This small molecule binds to this protein.
Small molecule (SMILES): Nc1ncnc2c1ncn2[C@H]1C[C@H](O)[C@@H](COP(=O)(O)O)O1

Sequence of chain 1.A:
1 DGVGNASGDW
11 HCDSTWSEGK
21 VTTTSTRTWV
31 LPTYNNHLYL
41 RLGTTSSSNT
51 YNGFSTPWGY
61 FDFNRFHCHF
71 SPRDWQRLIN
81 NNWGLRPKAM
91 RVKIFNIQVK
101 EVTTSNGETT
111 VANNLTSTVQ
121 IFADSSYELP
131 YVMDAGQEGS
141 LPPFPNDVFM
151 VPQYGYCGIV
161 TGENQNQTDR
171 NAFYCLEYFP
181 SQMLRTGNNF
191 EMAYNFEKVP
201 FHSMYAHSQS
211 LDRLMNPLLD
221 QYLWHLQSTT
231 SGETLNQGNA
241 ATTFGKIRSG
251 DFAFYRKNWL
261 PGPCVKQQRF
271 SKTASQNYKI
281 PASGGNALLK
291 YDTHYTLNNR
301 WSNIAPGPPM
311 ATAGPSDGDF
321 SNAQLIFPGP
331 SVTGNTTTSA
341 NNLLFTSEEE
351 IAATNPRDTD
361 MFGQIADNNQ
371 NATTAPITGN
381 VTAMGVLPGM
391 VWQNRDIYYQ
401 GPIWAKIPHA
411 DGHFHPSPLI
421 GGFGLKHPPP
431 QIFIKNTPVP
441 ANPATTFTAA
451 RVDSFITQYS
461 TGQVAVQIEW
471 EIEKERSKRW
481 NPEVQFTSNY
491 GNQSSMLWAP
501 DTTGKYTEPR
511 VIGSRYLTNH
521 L

Binding-site contacts:
Ligand atom N7 contacts residue SER417 of chain 1.A at 4.4 Å.
Ligand atom C2 contacts residue GLY424 of chain 1.A at 4.1 Å.
Ligand atom C4 contacts residue PRO200 of chain 1.A at 4.1 Å (hydrophobic).
Ligand atom N7 contacts residue HIS415 of chain 1.A at 3.8 Å.
Ligand atom N7 contacts residue ASN394 of chain 1.A at 4.3 Å.
Ligand atom N1 contacts residue VAL199 of chain 1.A at 3.7 Å.
Ligand atom C1' contacts residue PRO416 of chain 1.A at 4.5 Å (hydrophobic).
Ligand atom N3 contacts residue PRO200 of chain 1.A at 4.2 Å.
Ligand atom C6 contacts residue GLY424 of chain 1.A at 4.5 Å.
Ligand atom P contacts residue PRO200 of chain 1.A at 4.5 Å.
Ligand atom N1 contacts residue PRO416 of chain 1.A at 3.2 Å (h-bond).
Ligand atom N6 contacts residue PRO416 of chain 1.A at 3.1 Å (h-bond).
Ligand atom N6 contacts residue SER417 of chain 1.A at 3.8 Å.
Ligand atom N9 contacts residue PRO416 of chain 1.A at 4.2 Å.
Ligand atom O3P contacts residue LYS198 of chain 1.A at 4.5 Å.
Ligand atom C2' contacts residue HIS415 of chain 1.A at 3.9 Å.
Ligand atom N1 contacts residue PRO200 of chain 1.A at 4.1 Å.
Ligand atom N3 contacts residue PRO416 of chain 1.A at 4.1 Å.
Ligand atom N7 contacts residue PRO200 of chain 1.A at 4.0 Å.
Ligand atom C8 contacts residue PRO200 of chain 1.A at 4.4 Å (hydrophobic).
Ligand atom C2 contacts residue PRO200 of chain 1.A at 4.1 Å (hydrophobic).
Ligand atom C2 contacts residue VAL199 of chain 1.A at 4.2 Å (hydrophobic).
Ligand atom O3P contacts residue PRO200 of chain 1.A at 3.9 Å.
Ligand atom C5 contacts residue PRO416 of chain 1.A at 3.6 Å (hydrophobic).
Ligand atom N6 contacts residue VAL199 of chain 1.A at 4.5 Å.
Ligand atom N6 contacts residue GLY424 of chain 1.A at 3.8 Å.
Ligand atom O1P contacts residue PRO200 of chain 1.A at 4.1 Å.
Ligand atom N6 contacts residue PRO200 of chain 1.A at 4.4 Å.
Ligand atom N1 contacts residue GLY424 of chain 1.A at 3.5 Å (h-bond).
Ligand atom C4 contacts residue PRO416 of chain 1.A at 4.0 Å (hydrophobic).
Ligand atom N7 contacts residue PRO416 of chain 1.A at 4.4 Å.
Ligand atom C2 contacts residue PRO416 of chain 1.A at 3.9 Å (hydrophobic).
Ligand atom C6 contacts residue SER417 of chain 1.A at 4.5 Å.
Ligand atom C8 contacts residue HIS415 of chain 1.A at 3.6 Å.
Ligand atom N9 contacts residue PRO200 of chain 1.A at 4.4 Å.
Ligand atom C6 contacts residue PRO416 of chain 1.A at 3.0 Å (hydrophobic).
Ligand atom C6 contacts residue PRO200 of chain 1.A at 4.0 Å (hydrophobic).
Ligand atom C6 contacts residue VAL199 of chain 1.A at 4.3 Å (hydrophobic).
Ligand atom C5 contacts residue PRO200 of chain 1.A at 3.8 Å (hydrophobic).